This protein binds this small molecule.
Small molecule (SMILES): OC[C@H]1O[C@@H](O[C@H]2[C@H](O)[C@@H](O)[C@H](O)O[C@@H]2CO)[C@H](O)[C@@H](O)[C@H]1O

Binding-site contacts:
Ligand atom C2 contacts residue LYS34 of chain 1.A at 4.5 Å.
Ligand atom O2 contacts residue LYS91 of chain 1.E at 4.4 Å.
Ligand atom C3 contacts residue ASN90 of chain 1.E at 3.8 Å.
Ligand atom O6 contacts residue HIS57 of chain 1.E at 3.6 Å.
Ligand atom O4 contacts residue GLN56 of chain 1.E at 4.3 Å.
Ligand atom C4 contacts residue GLN56 of chain 1.E at 4.3 Å.
Ligand atom C3 contacts residue GLU51 of chain 1.E at 4.3 Å.
Ligand atom O6 contacts residue TRP88 of chain 1.E at 3.6 Å.
Ligand atom C6 contacts residue GLN56 of chain 1.E at 4.1 Å.
Ligand atom C6 contacts residue GLN61 of chain 1.E at 3.9 Å.
Ligand atom C4 contacts residue GLU51 of chain 1.E at 3.3 Å.
Ligand atom O5 contacts residue GLN56 of chain 1.E at 3.6 Å.
Ligand atom C6 contacts residue HIS57 of chain 1.E at 3.5 Å.
Ligand atom C1 contacts residue GLN56 of chain 1.E at 3.6 Å.
Ligand atom O6 contacts residue GLN56 of chain 1.E at 3.6 Å.
Ligand atom C3 contacts residue GLN56 of chain 1.E at 3.5 Å.
Ligand atom O3 contacts residue TRP88 of chain 1.E at 3.7 Å.
Ligand atom C2 contacts residue GLN56 of chain 1.E at 3.6 Å.
Ligand atom C2 contacts residue ASN90 of chain 1.E at 4.1 Å.
Ligand atom O2 contacts residue GLN56 of chain 1.E at 3.4 Å (h-bond).
Ligand atom O6 contacts residue GLN61 of chain 1.E at 2.8 Å (h-bond).
Ligand atom O3 contacts residue ASN90 of chain 1.E at 2.8 Å (h-bond).
Ligand atom O2 contacts residue ILE58 of chain 1.E at 4.5 Å.
Ligand atom O2 contacts residue GLN61 of chain 1.E at 3.5 Å (h-bond).
Ligand atom C3 contacts residue TRP88 of chain 1.E at 3.7 Å (hydrophobic).
Ligand atom O4 contacts residue LYS91 of chain 1.E at 2.6 Å (salt-bridge).
Ligand atom O4 contacts residue GLU51 of chain 1.E at 2.7 Å (salt-bridge).
Ligand atom C5 contacts residue TRP88 of chain 1.E at 3.6 Å (hydrophobic).
Ligand atom C4 contacts residue GLN56 of chain 1.E at 4.5 Å.
Ligand atom O3 contacts residue GLU51 of chain 1.E at 4.0 Å.
Ligand atom O2 contacts residue LYS34 of chain 1.A at 4.1 Å.
Ligand atom O3 contacts residue LYS91 of chain 1.E at 2.9 Å (salt-bridge).
Ligand atom O1 contacts residue GLN56 of chain 1.E at 4.3 Å.
Ligand atom O4 contacts residue GLN56 of chain 1.E at 3.1 Å (h-bond).
Ligand atom C2 contacts residue LYS91 of chain 1.E at 3.7 Å.
Ligand atom C6 contacts residue TRP88 of chain 1.E at 3.5 Å (hydrophobic).
Ligand atom C3 contacts residue LYS91 of chain 1.E at 3.5 Å.
Ligand atom O2 contacts residue ASN90 of chain 1.E at 3.0 Å (h-bond).
Ligand atom C4 contacts residue TRP88 of chain 1.E at 3.6 Å (hydrophobic).
Ligand atom C4 contacts residue LYS91 of chain 1.E at 3.6 Å.

Sequence of chain 1.E:
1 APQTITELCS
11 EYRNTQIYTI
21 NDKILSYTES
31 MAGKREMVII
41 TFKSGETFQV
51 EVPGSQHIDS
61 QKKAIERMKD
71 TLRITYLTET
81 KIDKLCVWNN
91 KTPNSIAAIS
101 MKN

Sequence of chain 1.A:
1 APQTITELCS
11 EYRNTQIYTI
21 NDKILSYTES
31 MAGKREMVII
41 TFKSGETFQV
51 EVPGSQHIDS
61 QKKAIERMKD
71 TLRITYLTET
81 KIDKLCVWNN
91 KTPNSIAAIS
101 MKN